Binding-site contacts:
Ligand atom O1A contacts residue GLY31 of chain 1.E at 3.4 Å (h-bond).
Ligand atom O1B contacts residue GLY87 of chain 1.E at 3.2 Å (h-bond).
Ligand atom O2' contacts residue GLY413 of chain 1.E at 3.4 Å.
Ligand atom O5' contacts residue GLY31 of chain 1.E at 3.5 Å (h-bond).
Ligand atom O2' contacts residue ASP494 of chain 1.E at 2.9 Å (salt-bridge).
Ligand atom O3G contacts residue TL1 of chain 1.OA at 2.8 Å.
Ligand atom O1A contacts residue THR29 of chain 1.E at 3.5 Å (h-bond).
Ligand atom C2 contacts residue ALA479 of chain 1.E at 3.4 Å (hydrophobic).
Ligand atom N3 contacts residue GLY414 of chain 1.E at 3.6 Å.
Ligand atom O2A contacts residue MG1 of chain 1.QA at 2.1 Å.
Ligand atom O3B contacts residue THR88 of chain 1.E at 3.3 Å (h-bond).
Ligand atom O2B contacts residue THR88 of chain 1.E at 3.3 Å (h-bond).
Ligand atom O3A contacts residue THR89 of chain 1.E at 3.6 Å (h-bond).
Ligand atom O3G contacts residue THR89 of chain 1.E at 3.4 Å (h-bond).
Ligand atom C6 contacts residue ASN478 of chain 1.E at 3.6 Å.
Ligand atom O2' contacts residue GLY414 of chain 1.E at 2.5 Å (h-bond).
Ligand atom S1G contacts residue ASP51 of chain 1.E at 3.4 Å (salt-bridge).
Ligand atom O2B contacts residue THR89 of chain 1.E at 3.0 Å (h-bond).
Ligand atom PB contacts residue MG1 of chain 1.QA at 3.3 Å.
Ligand atom S1G contacts residue THR88 of chain 1.E at 3.2 Å (h-bond).
Ligand atom O2G contacts residue MG1 of chain 1.QA at 2.1 Å.
Ligand atom O2B contacts residue THR90 of chain 1.E at 2.7 Å (h-bond).
Ligand atom O3G contacts residue GLY52 of chain 1.E at 3.5 Å (h-bond).
Ligand atom N6 contacts residue ILE492 of chain 1.E at 3.5 Å.
Ligand atom PA contacts residue MG1 of chain 1.QA at 3.4 Å.
Ligand atom C5 contacts residue PRO32 of chain 1.E at 3.6 Å (hydrophobic).
Ligand atom N6 contacts residue ASN478 of chain 1.E at 2.8 Å (h-bond).
Ligand atom O1B contacts residue ASP86 of chain 1.E at 2.8 Å (salt-bridge).
Ligand atom N1 contacts residue ALA479 of chain 1.E at 2.7 Å (h-bond).
Ligand atom C2 contacts residue TYR477 of chain 1.E at 3.4 Å (hydrophobic).
Ligand atom O3' contacts residue ASP494 of chain 1.E at 2.8 Å (salt-bridge).
Ligand atom C3' contacts residue ASP494 of chain 1.E at 3.2 Å.
Ligand atom O1A contacts residue TL1 of chain 1.OA at 3.0 Å.
Ligand atom O3B contacts residue THR89 of chain 1.E at 3.2 Å (h-bond).
Ligand atom C2' contacts residue ASP494 of chain 1.E at 3.3 Å.
Ligand atom N1 contacts residue ASN478 of chain 1.E at 3.5 Å.
Ligand atom N6 contacts residue ALA480 of chain 1.E at 3.5 Å.
Ligand atom PG contacts residue MG1 of chain 1.QA at 3.4 Å.
Ligand atom O2B contacts residue GLY87 of chain 1.E at 3.2 Å.
Ligand atom O1B contacts residue MG1 of chain 1.QA at 2.2 Å.

Sequence of chain 1.E:
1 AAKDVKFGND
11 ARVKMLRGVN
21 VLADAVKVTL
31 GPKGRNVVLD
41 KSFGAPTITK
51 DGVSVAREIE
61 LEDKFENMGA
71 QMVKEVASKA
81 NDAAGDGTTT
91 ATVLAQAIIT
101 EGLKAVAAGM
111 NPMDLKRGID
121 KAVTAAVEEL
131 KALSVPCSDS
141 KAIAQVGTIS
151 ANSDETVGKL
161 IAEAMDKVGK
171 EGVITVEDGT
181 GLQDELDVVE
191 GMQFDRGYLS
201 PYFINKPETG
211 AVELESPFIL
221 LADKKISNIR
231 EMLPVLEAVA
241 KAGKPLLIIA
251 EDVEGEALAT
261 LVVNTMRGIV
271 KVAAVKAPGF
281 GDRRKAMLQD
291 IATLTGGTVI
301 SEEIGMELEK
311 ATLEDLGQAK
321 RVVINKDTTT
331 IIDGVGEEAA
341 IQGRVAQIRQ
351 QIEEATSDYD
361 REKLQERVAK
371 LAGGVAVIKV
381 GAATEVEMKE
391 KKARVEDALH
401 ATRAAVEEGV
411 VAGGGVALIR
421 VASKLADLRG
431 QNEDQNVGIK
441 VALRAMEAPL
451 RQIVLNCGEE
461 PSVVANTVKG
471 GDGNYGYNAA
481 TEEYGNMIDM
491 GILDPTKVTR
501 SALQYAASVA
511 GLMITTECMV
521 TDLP

The small molecule below binds the protein below.
Small molecule (SMILES): Nc1ncnc2c1ncn2[C@@H]1O[C@H](COP(=O)(O)OP(=O)(O)OP(O)(O)=S)[C@@H](O)[C@H]1O